This protein binds this small molecule.
Small molecule (SMILES): CC(=O)N[C@@H]1[C@@H](O)[C@H](O)[C@@H](CO)O[C@H]1O

Binding-site contacts:
Ligand atom N2 contacts residue ASN129 of chain 2.B at 2.9 Å (h-bond).
Ligand atom C8 contacts residue ASN129 of chain 2.B at 4.1 Å.
Ligand atom C3 contacts residue ASN129 of chain 2.B at 3.8 Å.
Ligand atom C8 contacts residue GLY127 of chain 2.B at 3.4 Å.
Ligand atom C5 contacts residue ASN129 of chain 2.B at 3.7 Å.
Ligand atom C1 contacts residue ASN129 of chain 2.B at 1.4 Å.
Ligand atom C4 contacts residue ASN129 of chain 2.B at 4.2 Å.
Ligand atom N2 contacts residue GLY127 of chain 2.B at 4.4 Å.
Ligand atom C8 contacts residue GLU128 of chain 2.B at 3.6 Å.
Ligand atom C7 contacts residue ASN129 of chain 2.B at 3.5 Å.
Ligand atom C2 contacts residue ASN129 of chain 2.B at 2.4 Å.
Ligand atom O5 contacts residue ASN129 of chain 2.B at 2.4 Å (h-bond).
Ligand atom O7 contacts residue ASN129 of chain 2.B at 3.6 Å.
Ligand atom C7 contacts residue GLY127 of chain 2.B at 4.4 Å.

Sequence of chain 2.B:
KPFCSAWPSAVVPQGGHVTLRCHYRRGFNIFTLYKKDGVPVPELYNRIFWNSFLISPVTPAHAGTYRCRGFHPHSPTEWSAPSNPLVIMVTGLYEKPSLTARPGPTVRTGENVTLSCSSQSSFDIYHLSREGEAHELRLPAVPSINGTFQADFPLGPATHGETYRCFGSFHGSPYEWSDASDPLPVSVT